Sequence of chain 1.B:
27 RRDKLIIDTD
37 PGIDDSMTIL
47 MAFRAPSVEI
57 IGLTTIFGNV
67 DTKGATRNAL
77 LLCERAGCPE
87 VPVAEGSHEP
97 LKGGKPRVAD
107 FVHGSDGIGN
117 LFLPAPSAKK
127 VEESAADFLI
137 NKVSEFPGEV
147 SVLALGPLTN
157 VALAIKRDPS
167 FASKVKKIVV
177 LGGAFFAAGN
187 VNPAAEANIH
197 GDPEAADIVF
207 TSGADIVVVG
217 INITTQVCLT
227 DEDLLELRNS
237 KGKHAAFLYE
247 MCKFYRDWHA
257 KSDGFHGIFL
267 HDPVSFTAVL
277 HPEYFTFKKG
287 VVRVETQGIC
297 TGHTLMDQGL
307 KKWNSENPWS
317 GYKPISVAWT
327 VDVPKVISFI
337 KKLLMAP

A protein and the small-molecule ligand that binds it are described below.
Small molecule (SMILES): Nc1ncnc2[nH]cnc12

Sequence of chain 1.A:
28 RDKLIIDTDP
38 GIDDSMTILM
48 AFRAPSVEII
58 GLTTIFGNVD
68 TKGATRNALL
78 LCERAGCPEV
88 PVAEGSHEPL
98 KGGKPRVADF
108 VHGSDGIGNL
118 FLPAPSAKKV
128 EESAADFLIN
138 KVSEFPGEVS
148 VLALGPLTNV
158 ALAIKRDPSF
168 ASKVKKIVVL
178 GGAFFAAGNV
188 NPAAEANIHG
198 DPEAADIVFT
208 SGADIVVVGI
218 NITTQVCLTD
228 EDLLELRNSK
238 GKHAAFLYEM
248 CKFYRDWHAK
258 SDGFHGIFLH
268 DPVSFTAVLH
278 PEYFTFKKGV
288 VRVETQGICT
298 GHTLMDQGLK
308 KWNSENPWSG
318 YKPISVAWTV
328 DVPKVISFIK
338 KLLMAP

Binding-site contacts:
Ligand atom N3 contacts residue HIS109 of chain 1.A at 4.4 Å.
Ligand atom C5 contacts residue ASN186 of chain 1.A at 4.0 Å.
Ligand atom C6 contacts residue ASN186 of chain 1.A at 3.6 Å.
Ligand atom C2 contacts residue ASN186 of chain 1.A at 3.6 Å.
Ligand atom N6 contacts residue ASN186 of chain 1.A at 3.7 Å.
Ligand atom N3 contacts residue VAL108 of chain 1.A at 4.0 Å.
Ligand atom C2 contacts residue VAL108 of chain 1.A at 3.6 Å (hydrophobic).
Ligand atom N9 contacts residue ALA193 of chain 1.A at 3.5 Å.
Ligand atom C8 contacts residue VAL187 of chain 1.A at 4.1 Å (hydrophobic).
Ligand atom C8 contacts residue VAL108 of chain 1.A at 4.3 Å (hydrophobic).
Ligand atom C8 contacts residue PHE107 of chain 1.A at 3.9 Å (hydrophobic).
Ligand atom N3 contacts residue ALA193 of chain 1.A at 3.9 Å.
Ligand atom C4 contacts residue ALA193 of chain 1.A at 3.7 Å (hydrophobic).
Ligand atom N6 contacts residue TRP254 of chain 1.A at 2.9 Å (h-bond).
Ligand atom C2 contacts residue HIS109 of chain 1.A at 4.5 Å.
Ligand atom C8 contacts residue ALA105 of chain 1.A at 4.1 Å (hydrophobic).
Ligand atom N7 contacts residue VAL108 of chain 1.A at 4.0 Å.
Ligand atom N7 contacts residue VAL187 of chain 1.A at 4.5 Å.
Ligand atom N7 contacts residue ASN186 of chain 1.A at 3.5 Å (h-bond).
Ligand atom N7 contacts residue PHE107 of chain 1.A at 3.9 Å.
Ligand atom N1 contacts residue VAL108 of chain 1.A at 3.8 Å.
Ligand atom N3 contacts residue ALA105 of chain 1.A at 4.5 Å.
Ligand atom N6 contacts residue VAL108 of chain 1.A at 4.3 Å.
Ligand atom N1 contacts residue TRP254 of chain 1.A at 4.0 Å.
Ligand atom C5 contacts residue VAL108 of chain 1.A at 3.6 Å (hydrophobic).
Ligand atom N3 contacts residue ASN65 of chain 1.A at 4.4 Å.
Ligand atom C5 contacts residue TRP254 of chain 1.A at 4.5 Å (hydrophobic).
Ligand atom N9 contacts residue VAL108 of chain 1.A at 4.2 Å.
Ligand atom C4 contacts residue ASN186 of chain 1.A at 4.2 Å.
Ligand atom N9 contacts residue ALA105 of chain 1.A at 3.5 Å.
Ligand atom N6 contacts residue LYS307 of chain 1.B at 3.3 Å (salt-bridge).
Ligand atom C8 contacts residue ALA193 of chain 1.A at 4.2 Å (hydrophobic).
Ligand atom C6 contacts residue TRP254 of chain 1.A at 3.6 Å (hydrophobic).
Ligand atom N3 contacts residue ASN186 of chain 1.A at 4.1 Å.
Ligand atom C6 contacts residue VAL108 of chain 1.A at 3.8 Å (hydrophobic).
Ligand atom C4 contacts residue VAL108 of chain 1.A at 3.8 Å (hydrophobic).
Ligand atom C4 contacts residue ALA105 of chain 1.A at 4.2 Å (hydrophobic).
Ligand atom N1 contacts residue ASN186 of chain 1.A at 3.4 Å (h-bond).